Binding-site contacts:
Ligand atom O3 contacts residue GLN89 of chain 1.D at 3.2 Å (h-bond).
Ligand atom C3 contacts residue ASN77 of chain 1.D at 3.8 Å.
Ligand atom O7 contacts residue VAL87 of chain 1.D at 3.0 Å (h-bond).
Ligand atom O5 contacts residue LEU84 of chain 1.D at 4.1 Å.
Ligand atom C7 contacts residue ALA86 of chain 1.D at 4.3 Å (hydrophobic).
Ligand atom N2 contacts residue ASN77 of chain 1.D at 3.0 Å (h-bond).
Ligand atom O7 contacts residue GLN89 of chain 1.D at 3.4 Å (h-bond).
Ligand atom C4 contacts residue ASN77 of chain 1.D at 4.2 Å.
Ligand atom C7 contacts residue ASN77 of chain 1.D at 3.4 Å.
Ligand atom C6 contacts residue ASN80 of chain 1.D at 3.9 Å.
Ligand atom O5 contacts residue ASN80 of chain 1.D at 3.1 Å (h-bond).
Ligand atom C5 contacts residue ASN77 of chain 1.D at 3.6 Å.
Ligand atom O6 contacts residue LEU84 of chain 1.D at 3.9 Å.
Ligand atom C3 contacts residue GLN89 of chain 1.D at 4.3 Å.
Ligand atom C8 contacts residue GLN89 of chain 1.D at 3.6 Å.
Ligand atom O7 contacts residue ASN77 of chain 1.D at 3.4 Å (h-bond).
Ligand atom C8 contacts residue ASN77 of chain 1.D at 4.3 Å.
Ligand atom C8 contacts residue ALA86 of chain 1.D at 4.1 Å (hydrophobic).
Ligand atom C7 contacts residue VAL87 of chain 1.D at 4.2 Å (hydrophobic).
Ligand atom C2 contacts residue ASN77 of chain 1.D at 2.4 Å.
Ligand atom C2 contacts residue GLN89 of chain 1.D at 4.2 Å.
Ligand atom C7 contacts residue GLN89 of chain 1.D at 3.3 Å.
Ligand atom C6 contacts residue LEU82 of chain 1.D at 4.5 Å (hydrophobic).
Ligand atom N2 contacts residue GLN89 of chain 1.D at 3.7 Å.
Ligand atom C1 contacts residue ASN80 of chain 1.D at 3.5 Å.
Ligand atom O5 contacts residue ASN77 of chain 1.D at 2.3 Å (h-bond).
Ligand atom C5 contacts residue ASN80 of chain 1.D at 3.6 Å.
Ligand atom C1 contacts residue ASN77 of chain 1.D at 1.4 Å.
Ligand atom O7 contacts residue ALA86 of chain 1.D at 3.5 Å.
Ligand atom C8 contacts residue VAL87 of chain 1.D at 4.4 Å (hydrophobic).

Sequence of chain 1.D:
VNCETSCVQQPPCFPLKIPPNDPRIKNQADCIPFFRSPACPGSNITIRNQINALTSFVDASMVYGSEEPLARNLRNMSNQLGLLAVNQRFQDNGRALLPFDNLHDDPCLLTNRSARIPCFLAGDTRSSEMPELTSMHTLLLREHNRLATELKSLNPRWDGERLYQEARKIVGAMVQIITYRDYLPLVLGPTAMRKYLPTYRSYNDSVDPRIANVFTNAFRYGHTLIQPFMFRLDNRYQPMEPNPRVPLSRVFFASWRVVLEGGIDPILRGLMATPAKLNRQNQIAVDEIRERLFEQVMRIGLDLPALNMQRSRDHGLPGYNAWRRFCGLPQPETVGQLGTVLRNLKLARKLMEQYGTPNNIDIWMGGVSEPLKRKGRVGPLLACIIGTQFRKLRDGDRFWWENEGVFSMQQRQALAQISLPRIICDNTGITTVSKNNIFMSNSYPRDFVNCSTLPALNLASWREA

This small molecule binds to this protein.
Small molecule (SMILES): CC(=O)N[C@@H]1[C@@H](O)[C@H](O)[C@@H](CO)O[C@H]1O